Sequence of chain 1.A:
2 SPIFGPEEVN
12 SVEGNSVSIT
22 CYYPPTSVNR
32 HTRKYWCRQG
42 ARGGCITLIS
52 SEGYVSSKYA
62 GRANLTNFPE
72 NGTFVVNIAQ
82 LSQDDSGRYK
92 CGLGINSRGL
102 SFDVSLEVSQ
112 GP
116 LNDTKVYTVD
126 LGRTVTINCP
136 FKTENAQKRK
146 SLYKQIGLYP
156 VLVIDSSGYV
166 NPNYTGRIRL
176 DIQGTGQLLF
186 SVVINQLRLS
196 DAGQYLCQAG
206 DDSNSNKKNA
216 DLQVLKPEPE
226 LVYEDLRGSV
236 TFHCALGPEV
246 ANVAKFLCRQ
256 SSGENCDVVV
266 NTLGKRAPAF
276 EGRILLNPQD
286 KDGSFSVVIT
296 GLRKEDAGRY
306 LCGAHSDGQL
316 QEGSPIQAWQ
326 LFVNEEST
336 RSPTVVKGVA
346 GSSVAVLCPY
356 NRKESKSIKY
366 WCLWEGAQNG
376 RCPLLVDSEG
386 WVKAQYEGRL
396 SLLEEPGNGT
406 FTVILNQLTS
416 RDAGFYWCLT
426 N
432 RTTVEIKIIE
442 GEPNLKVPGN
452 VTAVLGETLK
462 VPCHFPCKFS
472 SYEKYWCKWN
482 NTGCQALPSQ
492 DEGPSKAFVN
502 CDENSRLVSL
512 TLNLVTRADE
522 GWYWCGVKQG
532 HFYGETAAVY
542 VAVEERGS

Binding-site contacts:
Ligand atom O5 contacts residue ASN481 of chain 1.A at 2.7 Å (h-bond).
Ligand atom C3 contacts residue ASN481 of chain 1.A at 3.8 Å.
Ligand atom C4 contacts residue GLN486 of chain 1.A at 3.7 Å.
Ligand atom C7 contacts residue ASN481 of chain 1.A at 3.7 Å.
Ligand atom O7 contacts residue GLN486 of chain 1.A at 2.5 Å (h-bond).
Ligand atom C5 contacts residue ASN481 of chain 1.A at 3.8 Å.
Ligand atom O5 contacts residue GLN486 of chain 1.A at 4.1 Å.
Ligand atom C3 contacts residue GLN486 of chain 1.A at 3.8 Å.
Ligand atom C6 contacts residue THR483 of chain 1.A at 4.4 Å.
Ligand atom C5 contacts residue GLN486 of chain 1.A at 4.5 Å.
Ligand atom O6 contacts residue THR483 of chain 1.A at 3.8 Å.
Ligand atom O5 contacts residue GLY484 of chain 1.A at 3.9 Å.
Ligand atom C4 contacts residue ASN481 of chain 1.A at 4.4 Å.
Ligand atom N2 contacts residue ASN481 of chain 1.A at 2.7 Å (h-bond).
Ligand atom C1 contacts residue ASN481 of chain 1.A at 1.5 Å.
Ligand atom C1 contacts residue GLN486 of chain 1.A at 4.2 Å.
Ligand atom C2 contacts residue ASN481 of chain 1.A at 2.6 Å.
Ligand atom C2 contacts residue GLN486 of chain 1.A at 3.4 Å.
Ligand atom O7 contacts residue ASN481 of chain 1.A at 4.4 Å.
Ligand atom O5 contacts residue THR483 of chain 1.A at 3.5 Å (h-bond).
Ligand atom O3 contacts residue GLN486 of chain 1.A at 3.6 Å.
Ligand atom C5 contacts residue THR483 of chain 1.A at 3.9 Å.
Ligand atom C1 contacts residue GLY484 of chain 1.A at 4.3 Å.
Ligand atom N2 contacts residue GLN486 of chain 1.A at 4.1 Å.
Ligand atom C7 contacts residue GLN486 of chain 1.A at 3.5 Å.
Ligand atom C1 contacts residue THR483 of chain 1.A at 3.5 Å.

This protein binds this small molecule.
Small molecule (SMILES): CC(=O)N[C@@H]1[C@@H](O)[C@H](O)[C@@H](CO)O[C@H]1O